Sequence of chain 2.A:
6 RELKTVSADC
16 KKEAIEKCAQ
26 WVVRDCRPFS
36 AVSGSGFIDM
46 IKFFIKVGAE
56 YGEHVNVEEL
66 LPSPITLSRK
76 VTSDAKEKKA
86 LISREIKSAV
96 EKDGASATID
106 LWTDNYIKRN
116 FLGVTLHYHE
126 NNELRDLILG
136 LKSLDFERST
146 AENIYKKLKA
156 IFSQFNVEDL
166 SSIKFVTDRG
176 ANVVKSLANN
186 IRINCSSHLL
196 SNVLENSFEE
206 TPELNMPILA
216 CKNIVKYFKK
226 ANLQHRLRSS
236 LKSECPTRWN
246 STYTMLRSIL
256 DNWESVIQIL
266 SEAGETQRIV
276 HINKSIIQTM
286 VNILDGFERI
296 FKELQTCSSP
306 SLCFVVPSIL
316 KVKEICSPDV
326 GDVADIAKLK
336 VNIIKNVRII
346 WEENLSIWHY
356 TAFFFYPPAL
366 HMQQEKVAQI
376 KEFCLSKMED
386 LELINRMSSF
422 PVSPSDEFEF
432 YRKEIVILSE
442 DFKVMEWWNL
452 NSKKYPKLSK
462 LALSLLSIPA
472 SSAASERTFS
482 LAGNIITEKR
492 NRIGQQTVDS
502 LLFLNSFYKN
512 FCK

Binding-site contacts:
Ligand atom O3' contacts residue ASP173 of chain 2.A at 4.4 Å.
Ligand atom OP1 contacts residue ASN197 of chain 2.A at 4.4 Å.
Ligand atom C2' contacts residue ARG174 of chain 2.A at 4.3 Å.
Ligand atom O3' contacts residue ARG174 of chain 2.A at 3.8 Å.
Ligand atom OP1 contacts residue HIS193 of chain 2.A at 3.8 Å.
Ligand atom OP1 contacts residue ARG174 of chain 2.A at 3.0 Å (salt-bridge).
Ligand atom P contacts residue ARG174 of chain 2.A at 4.0 Å.
Ligand atom P contacts residue ASN197 of chain 2.A at 4.0 Å.
Ligand atom C4' contacts residue ASP173 of chain 2.A at 4.4 Å.
Ligand atom O5' contacts residue ARG174 of chain 2.A at 4.3 Å.
Ligand atom C5' contacts residue ASP173 of chain 2.A at 3.7 Å.
Ligand atom C4' contacts residue GLY175 of chain 2.A at 4.2 Å.
Ligand atom N2 contacts residue ALA176 of chain 2.A at 3.8 Å.
Ligand atom OP2 contacts residue ASN197 of chain 2.A at 3.0 Å (h-bond).
Ligand atom C2' contacts residue GLY175 of chain 2.A at 4.3 Å.
Ligand atom C5' contacts residue ARG174 of chain 2.A at 3.7 Å.
Ligand atom C4' contacts residue ARG174 of chain 2.A at 4.1 Å.
Ligand atom P contacts residue ARG174 of chain 2.A at 4.4 Å.
Ligand atom OP2 contacts residue ARG174 of chain 2.A at 4.4 Å.
Ligand atom O3' contacts residue CA1 of chain 2.E at 2.9 Å.
Ligand atom OP1 contacts residue ARG174 of chain 2.A at 3.1 Å (salt-bridge).
Ligand atom OP2 contacts residue HIS193 of chain 2.A at 4.3 Å.
Ligand atom OP1 contacts residue GLY175 of chain 2.A at 4.1 Å.
Ligand atom O5' contacts residue HIS193 of chain 2.A at 4.4 Å.
Ligand atom OP1 contacts residue ASP173 of chain 2.A at 3.3 Å.
Ligand atom C3' contacts residue CA1 of chain 2.E at 4.2 Å.
Ligand atom O3' contacts residue GLY175 of chain 2.A at 4.4 Å.
Ligand atom C5' contacts residue GLY175 of chain 2.A at 3.8 Å.
Ligand atom C4' contacts residue CA1 of chain 2.E at 4.4 Å.
Ligand atom C5' contacts residue ASN197 of chain 2.A at 4.3 Å.
Ligand atom P contacts residue HIS193 of chain 2.A at 4.3 Å.
Ligand atom O3' contacts residue ASN197 of chain 2.A at 4.1 Å.

A small-molecule ligand and the protein it binds are described below.
Small molecule (SMILES): Cc1cn([C@H]2C[C@H](O[P](=O)(O)OC[C@H]3O[C@@H](n4cnc5c(=O)nc(N)[nH]c54)C[C@@H]3O[P](=O)(O)OC[C@H]3O[C@@H](n4cnc5c(N)ncnc54)C[C@@H]3O[P](=O)(O)OC[C@H]3O[C@@H](n4ccc(N)nc4=O)C[C@@H]3O)[C@@H](CO[P](=O)(O)O[C@H]3C[C@H](n4cnc5c(=O)nc(N)[nH]c54)O[C@@H]3CO[P](=O)(O)O[C@H]3C[C@H](n4ccc(N)nc4=O)O[C@@H]3CO[P](=O)(O)O[C@H]3C[C@H](n4cnc5c(=O)nc(N)[nH]c54)O[C@@H]3CO)O2)c(=O)[nH]c1=O